Sequence of chain 5.A:
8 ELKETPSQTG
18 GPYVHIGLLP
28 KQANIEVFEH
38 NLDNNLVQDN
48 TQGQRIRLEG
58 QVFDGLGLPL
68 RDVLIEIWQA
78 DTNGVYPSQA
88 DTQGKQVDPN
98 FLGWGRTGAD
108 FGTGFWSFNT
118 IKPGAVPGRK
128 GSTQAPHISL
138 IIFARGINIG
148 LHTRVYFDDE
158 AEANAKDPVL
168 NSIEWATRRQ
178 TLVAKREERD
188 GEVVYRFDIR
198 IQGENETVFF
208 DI

Sequence of chain 5.B:
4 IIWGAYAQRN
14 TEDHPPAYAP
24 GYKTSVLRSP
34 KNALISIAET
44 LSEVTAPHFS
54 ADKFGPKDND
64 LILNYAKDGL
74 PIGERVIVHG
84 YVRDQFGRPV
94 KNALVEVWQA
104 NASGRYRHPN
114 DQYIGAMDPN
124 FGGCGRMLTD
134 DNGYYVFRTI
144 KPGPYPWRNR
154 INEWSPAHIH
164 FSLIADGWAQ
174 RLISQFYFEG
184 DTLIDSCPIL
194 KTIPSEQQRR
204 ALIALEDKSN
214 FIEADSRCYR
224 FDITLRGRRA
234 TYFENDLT

A protein and the small-molecule ligand that binds it are described below.
Small molecule (SMILES): O=[N+]([O-])c1ccc(O)c(O)c1

Binding-site contacts:
Ligand atom C2 contacts residue TYR20 of chain 5.A at 4.2 Å (hydrophobic).
Ligand atom C1 contacts residue TYR148 of chain 5.B at 4.2 Å (hydrophobic).
Ligand atom C5 contacts residue TRP150 of chain 5.B at 3.6 Å (hydrophobic).
Ligand atom N9 contacts residue TYR20 of chain 5.A at 4.3 Å.
Ligand atom C2 contacts residue HIS163 of chain 5.B at 4.2 Å.
Ligand atom O10 contacts residue TYR148 of chain 5.B at 3.4 Å.
Ligand atom O8 contacts residue HIS161 of chain 5.B at 4.2 Å.
Ligand atom N9 contacts residue TYR148 of chain 5.B at 3.6 Å.
Ligand atom C4 contacts residue TYR148 of chain 5.B at 3.6 Å (hydrophobic).
Ligand atom C1 contacts residue TYR109 of chain 5.B at 4.1 Å (hydrophobic).
Ligand atom C6 contacts residue TYR148 of chain 5.B at 4.1 Å (hydrophobic).
Ligand atom O11 contacts residue TRP150 of chain 5.B at 3.5 Å.
Ligand atom C3 contacts residue FE1 of chain 5.C at 4.1 Å.
Ligand atom C3 contacts residue PRO19 of chain 5.A at 3.6 Å (hydrophobic).
Ligand atom C6 contacts residue TRP150 of chain 5.B at 4.3 Å (hydrophobic).
Ligand atom C6 contacts residue FE1 of chain 5.C at 4.1 Å.
Ligand atom C2 contacts residue TYR148 of chain 5.B at 4.2 Å (hydrophobic).
Ligand atom O11 contacts residue PRO19 of chain 5.A at 3.9 Å.
Ligand atom C4 contacts residue PRO19 of chain 5.A at 3.8 Å (hydrophobic).
Ligand atom C2 contacts residue FE1 of chain 5.C at 2.8 Å.
Ligand atom O7 contacts residue HIS163 of chain 5.B at 3.6 Å.
Ligand atom O8 contacts residue FE1 of chain 5.C at 2.0 Å.
Ligand atom C3 contacts residue TYR148 of chain 5.B at 3.8 Å (hydrophobic).
Ligand atom C2 contacts residue TYR109 of chain 5.B at 3.8 Å (hydrophobic).
Ligand atom O8 contacts residue TYR109 of chain 5.B at 2.8 Å (h-bond).
Ligand atom O10 contacts residue TYR20 of chain 5.A at 3.1 Å (h-bond).
Ligand atom C6 contacts residue SER158 of chain 5.B at 4.0 Å.
Ligand atom C3 contacts residue TYR20 of chain 5.A at 3.6 Å (hydrophobic).
Ligand atom O8 contacts residue HIS163 of chain 5.B at 3.2 Å (h-bond).
Ligand atom C6 contacts residue ILE192 of chain 5.B at 4.2 Å (hydrophobic).
Ligand atom N9 contacts residue PRO19 of chain 5.A at 3.4 Å.
Ligand atom O10 contacts residue PRO19 of chain 5.A at 3.1 Å.
Ligand atom O7 contacts residue HIS161 of chain 5.B at 2.8 Å (h-bond).
Ligand atom O8 contacts residue TYR20 of chain 5.A at 3.7 Å.
Ligand atom O7 contacts residue FE1 of chain 5.C at 2.1 Å.
Ligand atom N9 contacts residue TRP150 of chain 5.B at 4.0 Å.
Ligand atom O7 contacts residue TYR109 of chain 5.B at 3.6 Å.
Ligand atom C1 contacts residue FE1 of chain 5.C at 2.8 Å.
Ligand atom C5 contacts residue TYR148 of chain 5.B at 3.9 Å (hydrophobic).
Ligand atom C1 contacts residue HIS161 of chain 5.B at 4.0 Å.